Binding-site contacts:
Ligand atom C19 contacts residue HIS92 of chain 1.G at 3.6 Å.
Ligand atom S contacts residue ALA282 of chain 1.G at 4.0 Å.
Ligand atom C17 contacts residue PRO67 of chain 1.G at 4.1 Å (hydrophobic).
Ligand atom O5 contacts residue PRO67 of chain 1.G at 3.8 Å.
Ligand atom C2 contacts residue ASN89 of chain 1.G at 3.6 Å.
Ligand atom C14 contacts residue ASN89 of chain 1.G at 4.0 Å.
Ligand atom S contacts residue SER278 of chain 1.G at 3.8 Å.
Ligand atom C1 contacts residue ARG87 of chain 1.G at 3.8 Å.
Ligand atom O1 contacts residue THR64 of chain 1.G at 4.0 Å.
Ligand atom C15 contacts residue HIS92 of chain 1.G at 4.1 Å.
Ligand atom O6 contacts residue HIS92 of chain 1.G at 3.5 Å.
Ligand atom C9 contacts residue GLY211 of chain 1.G at 3.5 Å.
Ligand atom O1 contacts residue ASN89 of chain 1.G at 2.7 Å (h-bond).
Ligand atom O7 contacts residue THR64 of chain 1.G at 3.8 Å.
Ligand atom O7 contacts residue ALA282 of chain 1.G at 3.2 Å.
Ligand atom C8 contacts residue GLY211 of chain 1.G at 3.7 Å.
Ligand atom C2 contacts residue ARG87 of chain 1.G at 3.8 Å.
Ligand atom C1 contacts residue SER278 of chain 1.G at 3.9 Å.
Ligand atom C8 contacts residue OXL1 of chain 1.IA at 3.7 Å.
Ligand atom C14 contacts residue THR64 of chain 1.G at 3.8 Å.
Ligand atom C contacts residue SER278 of chain 1.G at 3.9 Å.
Ligand atom O4 contacts residue OXL1 of chain 1.IA at 3.1 Å.
Ligand atom C1 contacts residue ASN89 of chain 1.G at 3.3 Å.
Ligand atom O contacts residue GLY279 of chain 1.G at 3.0 Å.
Ligand atom O2 contacts residue ARG87 of chain 1.G at 2.7 Å (salt-bridge).
Ligand atom O1 contacts residue ARG87 of chain 1.G at 2.8 Å (salt-bridge).
Ligand atom C9 contacts residue ASP212 of chain 1.G at 4.0 Å.
Ligand atom O contacts residue LYS283 of chain 1.G at 3.2 Å.
Ligand atom O2 contacts residue OXL1 of chain 1.IA at 3.9 Å.
Ligand atom C8 contacts residue ASP212 of chain 1.G at 4.1 Å.
Ligand atom C18 contacts residue HIS92 of chain 1.G at 3.5 Å.
Ligand atom C14 contacts residue ALA282 of chain 1.G at 3.6 Å (hydrophobic).
Ligand atom C contacts residue GLY279 of chain 1.G at 4.1 Å.
Ligand atom O7 contacts residue GLY279 of chain 1.G at 2.9 Å (h-bond).
Ligand atom O4 contacts residue MG1 of chain 1.KA at 3.9 Å.
Ligand atom N contacts residue ALA282 of chain 1.G at 3.9 Å.
Ligand atom O2 contacts residue ASN89 of chain 1.G at 3.3 Å (h-bond).
Ligand atom S contacts residue GLY279 of chain 1.G at 3.5 Å (h-bond).
Ligand atom C17 contacts residue HIS92 of chain 1.G at 4.0 Å.
Ligand atom O7 contacts residue SER278 of chain 1.G at 2.8 Å.

Sequence of chain 1.E:
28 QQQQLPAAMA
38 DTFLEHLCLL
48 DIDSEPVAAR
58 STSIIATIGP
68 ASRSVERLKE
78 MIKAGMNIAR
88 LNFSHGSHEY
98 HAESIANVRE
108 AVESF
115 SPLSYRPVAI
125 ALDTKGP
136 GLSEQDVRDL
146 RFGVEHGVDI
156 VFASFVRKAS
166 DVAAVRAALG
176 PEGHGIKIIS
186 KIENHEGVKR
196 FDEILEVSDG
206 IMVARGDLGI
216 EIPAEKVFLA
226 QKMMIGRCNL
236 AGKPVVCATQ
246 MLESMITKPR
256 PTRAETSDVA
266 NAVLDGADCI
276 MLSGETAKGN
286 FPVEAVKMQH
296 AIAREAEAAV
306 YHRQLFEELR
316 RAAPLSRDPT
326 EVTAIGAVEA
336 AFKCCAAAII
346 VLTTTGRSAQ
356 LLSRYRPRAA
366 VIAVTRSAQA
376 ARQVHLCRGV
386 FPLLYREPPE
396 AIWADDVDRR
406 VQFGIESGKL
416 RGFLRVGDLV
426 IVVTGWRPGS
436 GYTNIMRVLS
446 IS

A protein and the small-molecule ligand that binds it are described below.
Small molecule (SMILES): O=C1c2ccccc2C(=O)c2c1cc(S(=O)(=O)N1CCC(C(=O)O)CC1)c(O)c2O

Sequence of chain 1.G:
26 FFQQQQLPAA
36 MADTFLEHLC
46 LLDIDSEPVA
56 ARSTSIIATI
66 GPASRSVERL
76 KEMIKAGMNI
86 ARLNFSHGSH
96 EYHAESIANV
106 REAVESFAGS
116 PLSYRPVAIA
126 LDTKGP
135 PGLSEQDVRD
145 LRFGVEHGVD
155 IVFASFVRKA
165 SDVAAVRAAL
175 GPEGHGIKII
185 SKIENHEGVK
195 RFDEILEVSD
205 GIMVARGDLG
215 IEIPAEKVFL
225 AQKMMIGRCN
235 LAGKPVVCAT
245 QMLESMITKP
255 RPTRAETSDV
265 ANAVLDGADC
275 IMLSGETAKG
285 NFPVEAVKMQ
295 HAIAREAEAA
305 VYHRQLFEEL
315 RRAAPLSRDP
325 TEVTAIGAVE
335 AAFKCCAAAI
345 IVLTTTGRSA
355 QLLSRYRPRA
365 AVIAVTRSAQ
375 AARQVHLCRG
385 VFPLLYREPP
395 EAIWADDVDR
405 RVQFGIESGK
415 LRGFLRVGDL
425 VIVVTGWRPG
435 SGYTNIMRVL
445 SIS